A small-molecule ligand and the protein it binds are described below.
Small molecule (SMILES): NCc1c[nH]c2nc(N)[nH]c(=O)c12

Sequence of chain 2.A:
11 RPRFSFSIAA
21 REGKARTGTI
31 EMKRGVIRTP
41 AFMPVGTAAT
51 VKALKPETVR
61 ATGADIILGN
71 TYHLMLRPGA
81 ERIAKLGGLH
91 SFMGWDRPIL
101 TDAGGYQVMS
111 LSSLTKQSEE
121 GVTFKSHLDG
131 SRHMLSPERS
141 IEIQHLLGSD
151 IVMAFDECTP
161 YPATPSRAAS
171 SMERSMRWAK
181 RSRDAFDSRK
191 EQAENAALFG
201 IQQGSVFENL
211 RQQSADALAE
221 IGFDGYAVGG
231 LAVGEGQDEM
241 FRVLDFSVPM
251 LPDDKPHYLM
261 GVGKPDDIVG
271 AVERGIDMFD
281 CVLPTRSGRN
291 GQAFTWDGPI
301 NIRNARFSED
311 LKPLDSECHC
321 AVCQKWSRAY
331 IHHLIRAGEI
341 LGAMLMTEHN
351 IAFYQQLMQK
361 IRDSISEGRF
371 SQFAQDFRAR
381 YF

Binding-site contacts:
Ligand atom C7 contacts residue MET260 of chain 2.A at 3.9 Å (hydrophobic).
Ligand atom N2 contacts residue MET260 of chain 2.A at 4.2 Å.
Ligand atom C6 contacts residue CYS158 of chain 2.A at 4.0 Å (hydrophobic).
Ligand atom C10 contacts residue LEU231 of chain 2.A at 3.2 Å (hydrophobic).
Ligand atom C4 contacts residue MET260 of chain 2.A at 4.0 Å (hydrophobic).
Ligand atom C8 contacts residue GLY261 of chain 2.A at 4.1 Å.
Ligand atom C6 contacts residue GLY230 of chain 2.A at 4.0 Å.
Ligand atom N3 contacts residue MET260 of chain 2.A at 3.6 Å.
Ligand atom O6 contacts residue GLN203 of chain 2.A at 3.7 Å.
Ligand atom C4 contacts residue TYR106 of chain 2.A at 3.6 Å (hydrophobic).
Ligand atom N11 contacts residue TYR106 of chain 2.A at 4.1 Å.
Ligand atom C5 contacts residue MET260 of chain 2.A at 4.0 Å (hydrophobic).
Ligand atom N11 contacts residue GLY261 of chain 2.A at 3.9 Å.
Ligand atom N1 contacts residue MET260 of chain 2.A at 4.0 Å.
Ligand atom C2 contacts residue ILE201 of chain 2.A at 4.3 Å (hydrophobic).
Ligand atom N11 contacts residue ALA232 of chain 2.A at 3.9 Å.
Ligand atom O6 contacts residue CYS158 of chain 2.A at 3.4 Å (h-bond).
Ligand atom O6 contacts residue GLY230 of chain 2.A at 2.8 Å (h-bond).
Ligand atom N11 contacts residue LEU231 of chain 2.A at 2.8 Å (h-bond).
Ligand atom C6 contacts residue TYR106 of chain 2.A at 4.2 Å (hydrophobic).
Ligand atom C2 contacts residue ASP156 of chain 2.A at 3.6 Å.
Ligand atom C10 contacts residue MET260 of chain 2.A at 3.6 Å (hydrophobic).
Ligand atom N9 contacts residue MET260 of chain 2.A at 4.1 Å.
Ligand atom C10 contacts residue TYR106 of chain 2.A at 4.2 Å (hydrophobic).
Ligand atom C2 contacts residue TYR106 of chain 2.A at 4.0 Å (hydrophobic).
Ligand atom N9 contacts residue TYR106 of chain 2.A at 3.7 Å.
Ligand atom C8 contacts residue TYR106 of chain 2.A at 3.9 Å (hydrophobic).
Ligand atom N2 contacts residue ILE201 of chain 2.A at 3.7 Å.
Ligand atom N1 contacts residue ASP156 of chain 2.A at 3.3 Å (salt-bridge).
Ligand atom C7 contacts residue TYR106 of chain 2.A at 3.8 Å (hydrophobic).
Ligand atom C6 contacts residue MET260 of chain 2.A at 4.1 Å (hydrophobic).
Ligand atom N2 contacts residue ASP156 of chain 2.A at 2.6 Å (salt-bridge).
Ligand atom N3 contacts residue TYR106 of chain 2.A at 3.5 Å.
Ligand atom C6 contacts residue GLY229 of chain 2.A at 4.2 Å.
Ligand atom N1 contacts residue GLN203 of chain 2.A at 4.1 Å.
Ligand atom C2 contacts residue MET260 of chain 2.A at 3.9 Å (hydrophobic).
Ligand atom C8 contacts residue MET260 of chain 2.A at 4.0 Å (hydrophobic).
Ligand atom O6 contacts residue GLY229 of chain 2.A at 3.4 Å.
Ligand atom N11 contacts residue MET260 of chain 2.A at 3.2 Å (h-bond).
Ligand atom C5 contacts residue TYR106 of chain 2.A at 3.7 Å (hydrophobic).